Binding-site contacts:
Ligand atom C1 contacts residue ILE211 of chain 24.B at 4.1 Å (hydrophobic).
Ligand atom N2 contacts residue ASN212 of chain 24.B at 2.9 Å (h-bond).
Ligand atom O7 contacts residue ASN212 of chain 24.B at 4.5 Å.
Ligand atom C7 contacts residue ASN212 of chain 24.B at 3.9 Å.
Ligand atom N2 contacts residue ILE211 of chain 24.B at 4.0 Å.
Ligand atom C3 contacts residue ASN212 of chain 24.B at 3.8 Å.
Ligand atom C5 contacts residue ASN212 of chain 24.B at 3.7 Å.
Ligand atom C4 contacts residue ASN212 of chain 24.B at 4.2 Å.
Ligand atom C1 contacts residue ASN212 of chain 24.B at 1.4 Å.
Ligand atom O5 contacts residue ASN212 of chain 24.B at 2.4 Å (h-bond).
Ligand atom C2 contacts residue ASN212 of chain 24.B at 2.5 Å.
Ligand atom O6 contacts residue ASN212 of chain 24.B at 4.4 Å.

Sequence of chain 24.B:
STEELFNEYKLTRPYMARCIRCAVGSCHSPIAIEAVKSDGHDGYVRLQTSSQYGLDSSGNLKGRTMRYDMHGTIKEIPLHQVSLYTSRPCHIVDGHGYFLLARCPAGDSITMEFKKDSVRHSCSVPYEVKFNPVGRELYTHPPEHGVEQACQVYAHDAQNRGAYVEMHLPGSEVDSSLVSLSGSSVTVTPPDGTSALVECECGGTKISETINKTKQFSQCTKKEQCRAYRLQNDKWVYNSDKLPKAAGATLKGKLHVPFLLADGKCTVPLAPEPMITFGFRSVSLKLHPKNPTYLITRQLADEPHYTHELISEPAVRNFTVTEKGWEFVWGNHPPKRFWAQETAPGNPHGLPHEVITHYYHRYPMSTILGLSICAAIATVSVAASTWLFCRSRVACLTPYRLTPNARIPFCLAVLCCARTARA

This small molecule binds to this protein.
Small molecule (SMILES): CC(=O)N[C@@H]1[C@@H](O)[C@H](O)[C@@H](CO)O[C@H]1O